Binding-site contacts:
Ligand atom CG2 contacts residue CYS43 of chain 1.C at 3.6 Å (hydrophobic).
Ligand atom O contacts residue MET24 of chain 1.C at 2.7 Å (h-bond).
Ligand atom C contacts residue ASN37 of chain 1.D at 3.9 Å.
Ligand atom CG1 contacts residue CYS43 of chain 1.C at 3.7 Å (hydrophobic).
Ligand atom C contacts residue PRO21 of chain 1.C at 4.2 Å (hydrophobic).
Ligand atom N contacts residue VAL38 of chain 1.D at 2.6 Å (h-bond).
Ligand atom OXT contacts residue HIS20 of chain 1.C at 3.5 Å (h-bond).
Ligand atom CB contacts residue MET24 of chain 1.C at 4.1 Å (hydrophobic).
Ligand atom O contacts residue PRO21 of chain 1.C at 4.3 Å.
Ligand atom N contacts residue ASN19 of chain 1.C at 2.8 Å (h-bond).
Ligand atom CG2 contacts residue VAL38 of chain 1.D at 3.2 Å (hydrophobic).
Ligand atom OXT contacts residue PHE36 of chain 1.D at 4.3 Å.
Ligand atom CA contacts residue VAL38 of chain 1.D at 3.6 Å (hydrophobic).
Ligand atom CA contacts residue VAL23 of chain 1.C at 4.0 Å (hydrophobic).
Ligand atom C contacts residue GLY22 of chain 1.C at 4.0 Å.
Ligand atom CG1 contacts residue SER52 of chain 1.C at 4.0 Å.
Ligand atom OXT contacts residue ASN37 of chain 1.D at 3.5 Å (h-bond).
Ligand atom CB contacts residue VAL23 of chain 1.C at 4.2 Å (hydrophobic).
Ligand atom CG2 contacts residue ILE41 of chain 1.D at 4.0 Å (hydrophobic).
Ligand atom O contacts residue VAL23 of chain 1.C at 3.0 Å (h-bond).
Ligand atom CA contacts residue ASN19 of chain 1.C at 4.0 Å.
Ligand atom C contacts residue HIS20 of chain 1.C at 3.1 Å.
Ligand atom CB contacts residue CYS43 of chain 1.C at 4.2 Å (hydrophobic).
Ligand atom OXT contacts residue GLY22 of chain 1.C at 3.9 Å.
Ligand atom CB contacts residue VAL38 of chain 1.D at 3.9 Å (hydrophobic).
Ligand atom N contacts residue ASN37 of chain 1.D at 2.7 Å (h-bond).
Ligand atom O contacts residue GLY22 of chain 1.C at 3.6 Å (h-bond).
Ligand atom C contacts residue MET24 of chain 1.C at 3.8 Å (hydrophobic).
Ligand atom CA contacts residue HIS20 of chain 1.C at 3.1 Å.
Ligand atom OXT contacts residue VAL38 of chain 1.D at 3.1 Å (h-bond).
Ligand atom CG1 contacts residue VAL17 of chain 1.C at 3.9 Å (hydrophobic).
Ligand atom OXT contacts residue PRO21 of chain 1.C at 3.8 Å.
Ligand atom N contacts residue HIS20 of chain 1.C at 3.6 Å (h-bond).
Ligand atom C contacts residue VAL38 of chain 1.D at 4.1 Å (hydrophobic).
Ligand atom CA contacts residue ASN37 of chain 1.D at 3.6 Å.
Ligand atom CG2 contacts residue MET24 of chain 1.C at 4.0 Å (hydrophobic).
Ligand atom O contacts residue HIS20 of chain 1.C at 3.5 Å (h-bond).
Ligand atom CG1 contacts residue ARG18 of chain 1.C at 4.0 Å.
Ligand atom C contacts residue VAL23 of chain 1.C at 3.8 Å (hydrophobic).
Ligand atom CG1 contacts residue ASN19 of chain 1.C at 4.0 Å.

Sequence of chain 1.D:
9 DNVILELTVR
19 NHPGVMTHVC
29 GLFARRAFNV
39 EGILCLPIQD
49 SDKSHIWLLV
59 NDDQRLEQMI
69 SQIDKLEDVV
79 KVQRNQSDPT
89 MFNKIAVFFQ

Sequence of chain 1.C:
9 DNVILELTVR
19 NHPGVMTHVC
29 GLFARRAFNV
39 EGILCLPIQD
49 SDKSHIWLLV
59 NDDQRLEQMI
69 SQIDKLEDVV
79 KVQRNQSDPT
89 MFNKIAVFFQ

This protein binds this small molecule.
Small molecule (SMILES): CC(C)[C@H](N)C(=O)O